Binding-site contacts:
Ligand atom CH3 contacts residue PRO32 of chain 1.B at 3.7 Å (hydrophobic).
Ligand atom CH contacts residue ASN90 of chain 1.B at 3.9 Å.
Ligand atom OH contacts residue TYR47 of chain 1.B at 4.1 Å.
Ligand atom OH contacts residue VAL96 of chain 1.B at 3.7 Å.
Ligand atom NZ contacts residue VAL96 of chain 1.B at 4.4 Å.
Ligand atom CG contacts residue TYR89 of chain 1.B at 4.4 Å (hydrophobic).
Ligand atom CD contacts residue ASN90 of chain 1.B at 4.0 Å.
Ligand atom OH contacts residue ASN90 of chain 1.B at 2.9 Å (h-bond).
Ligand atom CH contacts residue VAL96 of chain 1.B at 3.9 Å (hydrophobic).
Ligand atom CG contacts residue ASN90 of chain 1.B at 3.7 Å.
Ligand atom CG contacts residue ILE44 of chain 1.B at 4.3 Å (hydrophobic).
Ligand atom CD contacts residue ILE44 of chain 1.B at 4.1 Å (hydrophobic).
Ligand atom CH3 contacts residue PHE33 of chain 1.B at 4.4 Å (hydrophobic).
Ligand atom CH3 contacts residue VAL96 of chain 1.B at 4.4 Å (hydrophobic).
Ligand atom CE contacts residue ASN90 of chain 1.B at 3.5 Å.
Ligand atom CH contacts residue VAL37 of chain 1.B at 4.0 Å (hydrophobic).
Ligand atom CH contacts residue TYR47 of chain 1.B at 4.3 Å (hydrophobic).
Ligand atom NZ contacts residue ASN90 of chain 1.B at 4.4 Å.
Ligand atom CE contacts residue TYR89 of chain 1.B at 4.0 Å (hydrophobic).
Ligand atom CE contacts residue ILE44 of chain 1.B at 4.0 Å (hydrophobic).
Ligand atom CH3 contacts residue VAL37 of chain 1.B at 3.5 Å (hydrophobic).
Ligand atom CD contacts residue VAL96 of chain 1.B at 4.3 Å (hydrophobic).
Ligand atom NZ contacts residue VAL37 of chain 1.B at 4.0 Å.
Ligand atom OH contacts residue ALA86 of chain 1.B at 4.0 Å.

A small-molecule ligand and the protein it binds are described below.
Small molecule (SMILES): CC(=O)NCCCC[C@H](N)C(=O)O

Sequence of chain 1.B:
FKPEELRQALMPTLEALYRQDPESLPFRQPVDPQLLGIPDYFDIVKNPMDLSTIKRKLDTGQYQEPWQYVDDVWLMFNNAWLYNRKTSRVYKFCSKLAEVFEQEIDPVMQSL